Sequence of chain 4.A:
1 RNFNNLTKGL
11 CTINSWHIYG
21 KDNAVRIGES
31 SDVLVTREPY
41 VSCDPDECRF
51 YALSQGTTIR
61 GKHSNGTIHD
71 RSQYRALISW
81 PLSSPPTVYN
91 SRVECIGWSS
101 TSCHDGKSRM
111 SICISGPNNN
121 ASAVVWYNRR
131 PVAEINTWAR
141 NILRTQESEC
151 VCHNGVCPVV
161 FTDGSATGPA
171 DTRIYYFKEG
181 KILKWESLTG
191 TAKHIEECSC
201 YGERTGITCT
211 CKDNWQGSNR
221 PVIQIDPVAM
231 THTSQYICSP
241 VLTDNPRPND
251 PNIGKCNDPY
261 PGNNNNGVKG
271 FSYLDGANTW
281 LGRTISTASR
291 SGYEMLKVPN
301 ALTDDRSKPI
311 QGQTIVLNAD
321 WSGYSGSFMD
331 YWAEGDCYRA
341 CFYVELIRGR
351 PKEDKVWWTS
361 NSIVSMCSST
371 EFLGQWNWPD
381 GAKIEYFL

The protein below binds the small molecule below.
Small molecule (SMILES): CC(=O)N[C@@H]1[C@@H](O)[C@H](O)[C@@H](CO)O[C@H]1O

Binding-site contacts:
Ligand atom C1 contacts residue PHE3 of chain 4.A at 4.1 Å (hydrophobic).
Ligand atom N2 contacts residue PHE3 of chain 4.A at 2.8 Å (h-bond).
Ligand atom C6 contacts residue ASN154 of chain 4.A at 4.0 Å.
Ligand atom C4 contacts residue ASN5 of chain 4.A at 4.2 Å.
Ligand atom N2 contacts residue ASN5 of chain 4.A at 2.9 Å (h-bond).
Ligand atom C2 contacts residue ASN5 of chain 4.A at 2.4 Å.
Ligand atom C7 contacts residue PHE3 of chain 4.A at 3.5 Å (hydrophobic).
Ligand atom C5 contacts residue ASN154 of chain 4.A at 3.5 Å.
Ligand atom C7 contacts residue ASN2 of chain 4.A at 3.9 Å.
Ligand atom O5 contacts residue ASN5 of chain 4.A at 2.4 Å (h-bond).
Ligand atom C5 contacts residue ASN5 of chain 4.A at 3.7 Å.
Ligand atom N2 contacts residue ASN2 of chain 4.A at 3.9 Å.
Ligand atom C8 contacts residue ASN2 of chain 4.A at 3.6 Å.
Ligand atom C1 contacts residue ASN5 of chain 4.A at 1.4 Å.
Ligand atom O3 contacts residue ASN2 of chain 4.A at 3.7 Å.
Ligand atom C8 contacts residue ASN4 of chain 4.A at 4.5 Å.
Ligand atom C3 contacts residue ASN5 of chain 4.A at 3.8 Å.
Ligand atom O5 contacts residue ASN154 of chain 4.A at 3.8 Å.
Ligand atom O7 contacts residue ASN5 of chain 4.A at 3.9 Å.
Ligand atom C7 contacts residue ASN5 of chain 4.A at 3.6 Å.
Ligand atom C8 contacts residue PHE3 of chain 4.A at 3.2 Å (hydrophobic).
Ligand atom C2 contacts residue PHE3 of chain 4.A at 3.9 Å (hydrophobic).
Ligand atom C1 contacts residue ASN154 of chain 4.A at 3.9 Å.